Sequence of chain 3.C:
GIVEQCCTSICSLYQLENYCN

A protein and the small-molecule ligand that binds it are described below.
Small molecule (SMILES): NC(=O)c1ccc(O)cc1

Binding-site contacts:
Ligand atom C4 contacts residue CYS11 of chain 3.C at 3.8 Å (hydrophobic).
Ligand atom C6 contacts residue LEU17 of chain 1.B at 3.9 Å (hydrophobic).
Ligand atom O4 contacts residue SER9 of chain 3.C at 3.6 Å (h-bond).
Ligand atom N1' contacts residue LEU17 of chain 1.B at 3.7 Å.
Ligand atom C6 contacts residue LEU16 of chain 3.C at 4.4 Å (hydrophobic).
Ligand atom O4 contacts residue CYS6 of chain 3.C at 2.7 Å (h-bond).
Ligand atom C6 contacts residue CYS11 of chain 3.C at 4.1 Å (hydrophobic).
Ligand atom O4 contacts residue CYS11 of chain 3.C at 2.9 Å (h-bond).
Ligand atom C5 contacts residue CYS11 of chain 3.C at 3.3 Å (hydrophobic).
Ligand atom C4 contacts residue CYS6 of chain 3.C at 3.6 Å (hydrophobic).
Ligand atom C3 contacts residue CYS6 of chain 3.C at 3.5 Å (hydrophobic).
Ligand atom N1' contacts residue TYR16 of chain 1.B at 4.0 Å.
Ligand atom C1' contacts residue LEU17 of chain 1.B at 4.4 Å (hydrophobic).
Ligand atom O4 contacts residue ILE10 of chain 3.C at 3.6 Å.
Ligand atom C5 contacts residue LEU16 of chain 3.C at 4.4 Å (hydrophobic).

Sequence of chain 1.B:
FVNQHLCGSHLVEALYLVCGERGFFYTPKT